Sequence of chain 22.A:
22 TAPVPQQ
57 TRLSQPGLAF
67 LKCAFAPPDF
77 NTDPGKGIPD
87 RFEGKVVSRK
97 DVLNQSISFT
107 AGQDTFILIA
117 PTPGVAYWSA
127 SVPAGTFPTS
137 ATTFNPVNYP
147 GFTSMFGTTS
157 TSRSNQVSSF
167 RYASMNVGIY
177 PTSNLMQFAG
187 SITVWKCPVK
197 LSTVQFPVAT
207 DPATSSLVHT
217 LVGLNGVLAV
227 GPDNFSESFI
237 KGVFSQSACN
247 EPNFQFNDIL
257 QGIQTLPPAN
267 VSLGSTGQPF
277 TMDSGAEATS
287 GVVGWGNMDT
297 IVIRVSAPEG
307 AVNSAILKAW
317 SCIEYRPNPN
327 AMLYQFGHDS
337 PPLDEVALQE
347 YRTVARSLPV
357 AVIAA

This small molecule binds to this protein.
Small molecule (SMILES): CC[C@H](C)[C@@H](C=O)NC(=O)[C@H](CO)NC(=O)[C@H](CCCCN)NC(=O)[C@@H](N)C(C)C

Binding-site contacts:
Ligand atom CG2 contacts residue PHE71 of chain 22.A at 4.0 Å (hydrophobic).
Ligand atom CD1 contacts residue THR349 of chain 22.A at 4.3 Å.